Sequence of chain 42.E:
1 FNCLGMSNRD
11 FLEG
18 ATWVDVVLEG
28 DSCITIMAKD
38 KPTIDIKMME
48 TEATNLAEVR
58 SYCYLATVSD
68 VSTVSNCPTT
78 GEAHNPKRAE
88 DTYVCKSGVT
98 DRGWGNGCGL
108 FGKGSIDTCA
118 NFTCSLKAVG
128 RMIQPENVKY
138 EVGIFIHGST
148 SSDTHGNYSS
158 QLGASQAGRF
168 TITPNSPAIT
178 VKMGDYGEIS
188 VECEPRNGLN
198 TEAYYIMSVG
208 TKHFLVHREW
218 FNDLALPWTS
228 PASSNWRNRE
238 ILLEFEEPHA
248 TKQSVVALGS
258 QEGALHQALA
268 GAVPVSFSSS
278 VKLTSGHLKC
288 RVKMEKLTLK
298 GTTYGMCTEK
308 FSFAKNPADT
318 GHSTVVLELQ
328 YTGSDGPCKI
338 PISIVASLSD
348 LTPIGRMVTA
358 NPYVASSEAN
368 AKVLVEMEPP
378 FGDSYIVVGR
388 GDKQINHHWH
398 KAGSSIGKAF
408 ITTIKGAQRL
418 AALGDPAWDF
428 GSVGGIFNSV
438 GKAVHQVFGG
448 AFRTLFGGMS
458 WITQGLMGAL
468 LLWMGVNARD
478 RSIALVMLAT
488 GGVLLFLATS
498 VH

Binding-site contacts:
Ligand atom C7 contacts residue ASN154 of chain 42.E at 3.3 Å.
Ligand atom C3 contacts residue ASN154 of chain 42.E at 3.8 Å.
Ligand atom C1 contacts residue ASN154 of chain 42.E at 1.4 Å.
Ligand atom C2 contacts residue ASN154 of chain 42.E at 2.5 Å.
Ligand atom C5 contacts residue ASN154 of chain 42.E at 3.6 Å.
Ligand atom C8 contacts residue ASN154 of chain 42.E at 3.7 Å.
Ligand atom C1 contacts residue SER156 of chain 42.E at 4.0 Å.
Ligand atom N2 contacts residue ASN154 of chain 42.E at 2.8 Å (h-bond).
Ligand atom O6 contacts residue SER157 of chain 42.E at 4.2 Å.
Ligand atom O5 contacts residue SER157 of chain 42.E at 4.0 Å.
Ligand atom C1 contacts residue SER157 of chain 42.E at 4.3 Å.
Ligand atom O7 contacts residue ASN154 of chain 42.E at 3.5 Å (h-bond).
Ligand atom C4 contacts residue ASN154 of chain 42.E at 4.2 Å.
Ligand atom O5 contacts residue ASN154 of chain 42.E at 2.4 Å (h-bond).

The protein below binds the small molecule below.
Small molecule (SMILES): CC(=O)N[C@@H]1[C@@H](O)[C@H](O)[C@@H](CO)O[C@H]1O